A protein and the small-molecule ligand that binds it are described below.
Small molecule (SMILES): CC(=O)N[C@H]1[C@H](O[C@H]2[C@H](O)[C@@H](NC(C)=O)CO[C@@H]2CO)O[C@H](CO)[C@@H](O)[C@@H]1O

Binding-site contacts:
Ligand atom C4 contacts residue ASN771 of chain 1.A at 4.3 Å.
Ligand atom C7 contacts residue PRO767 of chain 1.A at 4.2 Å (hydrophobic).
Ligand atom C3 contacts residue ASN771 of chain 1.A at 3.8 Å.
Ligand atom C2 contacts residue ASN771 of chain 1.A at 2.5 Å.
Ligand atom O5 contacts residue ASN771 of chain 1.A at 2.4 Å (h-bond).
Ligand atom C5 contacts residue ASN771 of chain 1.A at 3.6 Å.
Ligand atom C7 contacts residue ASN771 of chain 1.A at 3.2 Å.
Ligand atom O7 contacts residue ASN771 of chain 1.A at 3.0 Å (h-bond).
Ligand atom C1 contacts residue ASN771 of chain 1.A at 1.4 Å.
Ligand atom N2 contacts residue ASN771 of chain 1.A at 3.0 Å (h-bond).
Ligand atom O7 contacts residue PRO767 of chain 1.A at 3.0 Å (h-bond).
Ligand atom C6 contacts residue ASN771 of chain 1.A at 4.4 Å.
Ligand atom C8 contacts residue ASN771 of chain 1.A at 4.4 Å.

Sequence of chain 1.A:
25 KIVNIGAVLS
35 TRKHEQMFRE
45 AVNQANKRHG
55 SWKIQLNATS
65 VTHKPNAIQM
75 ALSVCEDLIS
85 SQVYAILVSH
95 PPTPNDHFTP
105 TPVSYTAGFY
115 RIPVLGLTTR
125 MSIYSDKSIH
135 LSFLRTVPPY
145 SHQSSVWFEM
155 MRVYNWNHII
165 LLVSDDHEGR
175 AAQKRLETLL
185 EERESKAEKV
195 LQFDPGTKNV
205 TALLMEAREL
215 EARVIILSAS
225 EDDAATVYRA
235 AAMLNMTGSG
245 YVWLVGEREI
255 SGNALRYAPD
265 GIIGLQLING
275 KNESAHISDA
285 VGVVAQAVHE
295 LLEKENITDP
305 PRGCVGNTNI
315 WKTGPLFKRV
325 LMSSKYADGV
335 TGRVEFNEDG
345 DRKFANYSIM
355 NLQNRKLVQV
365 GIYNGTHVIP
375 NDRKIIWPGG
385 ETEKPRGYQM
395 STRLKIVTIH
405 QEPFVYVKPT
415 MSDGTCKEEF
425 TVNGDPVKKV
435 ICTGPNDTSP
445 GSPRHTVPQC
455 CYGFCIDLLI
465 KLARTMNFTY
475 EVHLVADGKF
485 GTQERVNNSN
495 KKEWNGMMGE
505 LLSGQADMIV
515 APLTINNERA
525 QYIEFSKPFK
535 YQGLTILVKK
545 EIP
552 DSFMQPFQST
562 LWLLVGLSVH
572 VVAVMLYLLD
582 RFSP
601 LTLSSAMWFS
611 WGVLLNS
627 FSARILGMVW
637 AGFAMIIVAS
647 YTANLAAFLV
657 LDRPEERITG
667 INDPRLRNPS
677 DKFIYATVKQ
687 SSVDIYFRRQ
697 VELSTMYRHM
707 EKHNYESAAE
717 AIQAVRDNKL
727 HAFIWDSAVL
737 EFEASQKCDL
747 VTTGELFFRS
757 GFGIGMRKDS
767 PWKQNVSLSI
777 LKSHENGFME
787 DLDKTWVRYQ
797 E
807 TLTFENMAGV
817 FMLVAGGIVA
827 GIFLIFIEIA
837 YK